Sequence of chain 1.A:
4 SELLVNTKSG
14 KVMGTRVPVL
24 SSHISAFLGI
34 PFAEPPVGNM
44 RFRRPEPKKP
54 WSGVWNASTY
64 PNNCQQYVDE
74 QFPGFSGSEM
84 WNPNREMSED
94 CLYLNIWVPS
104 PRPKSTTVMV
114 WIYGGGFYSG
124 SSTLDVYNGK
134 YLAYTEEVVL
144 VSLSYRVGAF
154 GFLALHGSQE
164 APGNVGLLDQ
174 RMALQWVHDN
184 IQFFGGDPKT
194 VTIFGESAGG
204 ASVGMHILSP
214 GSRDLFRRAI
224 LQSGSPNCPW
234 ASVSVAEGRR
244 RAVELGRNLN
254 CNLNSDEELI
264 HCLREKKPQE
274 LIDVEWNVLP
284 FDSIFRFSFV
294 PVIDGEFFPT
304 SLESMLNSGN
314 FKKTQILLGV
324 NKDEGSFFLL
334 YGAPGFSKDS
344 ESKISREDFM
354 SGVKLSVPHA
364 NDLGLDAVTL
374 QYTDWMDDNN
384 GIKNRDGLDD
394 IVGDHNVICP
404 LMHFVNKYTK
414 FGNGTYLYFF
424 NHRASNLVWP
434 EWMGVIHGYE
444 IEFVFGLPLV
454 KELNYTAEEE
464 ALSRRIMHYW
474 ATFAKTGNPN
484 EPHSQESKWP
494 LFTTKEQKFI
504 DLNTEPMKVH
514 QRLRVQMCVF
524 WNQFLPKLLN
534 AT

Binding-site contacts:
Ligand atom P01 contacts residue SER200 of chain 1.A at 1.6 Å.
Ligand atom P01 contacts residue GLY119 of chain 1.A at 3.8 Å.
Ligand atom N03 contacts residue PHE331 of chain 1.A at 4.2 Å.
Ligand atom C04 contacts residue PHE290 of chain 1.A at 3.4 Å (hydrophobic).
Ligand atom C04 contacts residue SER200 of chain 1.A at 3.3 Å.
Ligand atom P01 contacts residue HIS440 of chain 1.A at 3.8 Å.
Ligand atom N03 contacts residue PHE290 of chain 1.A at 4.1 Å.
Ligand atom C07 contacts residue GLY118 of chain 1.A at 3.6 Å.
Ligand atom C05 contacts residue TRP233 of chain 1.A at 4.0 Å (hydrophobic).
Ligand atom O06 contacts residue PG41 of chain 1.J at 3.5 Å (h-bond).
Ligand atom C04 contacts residue GLY119 of chain 1.A at 3.5 Å.
Ligand atom N03 contacts residue GLY119 of chain 1.A at 4.2 Å.
Ligand atom O02 contacts residue GLY117 of chain 1.A at 3.6 Å.
Ligand atom P01 contacts residue GLY118 of chain 1.A at 4.0 Å.
Ligand atom O02 contacts residue ALA201 of chain 1.A at 3.0 Å (h-bond).
Ligand atom O02 contacts residue GLY119 of chain 1.A at 2.6 Å (h-bond).
Ligand atom C07 contacts residue PG41 of chain 1.J at 3.1 Å.
Ligand atom O02 contacts residue SER200 of chain 1.A at 2.6 Å (h-bond).
Ligand atom C04 contacts residue TRP233 of chain 1.A at 3.2 Å (hydrophobic).
Ligand atom C07 contacts residue SER200 of chain 1.A at 3.9 Å.
Ligand atom C05 contacts residue SER200 of chain 1.A at 2.5 Å.
Ligand atom N03 contacts residue TRP233 of chain 1.A at 4.3 Å.
Ligand atom C04 contacts residue ALA201 of chain 1.A at 4.1 Å (hydrophobic).
Ligand atom C05 contacts residue PHE331 of chain 1.A at 3.8 Å (hydrophobic).
Ligand atom O02 contacts residue GLY118 of chain 1.A at 2.7 Å (h-bond).
Ligand atom C08 contacts residue PHE331 of chain 1.A at 4.1 Å (hydrophobic).
Ligand atom P01 contacts residue ALA201 of chain 1.A at 3.5 Å.
Ligand atom O06 contacts residue SER200 of chain 1.A at 2.6 Å (h-bond).
Ligand atom C07 contacts residue GLY119 of chain 1.A at 3.9 Å.
Ligand atom C08 contacts residue PG41 of chain 1.J at 3.5 Å.
Ligand atom C04 contacts residue PHE288 of chain 1.A at 4.2 Å (hydrophobic).
Ligand atom N03 contacts residue ALA201 of chain 1.A at 4.2 Å.
Ligand atom C05 contacts residue HIS440 of chain 1.A at 4.0 Å.
Ligand atom N03 contacts residue PHE288 of chain 1.A at 4.2 Å.
Ligand atom O06 contacts residue GLY118 of chain 1.A at 4.2 Å.
Ligand atom N03 contacts residue SER200 of chain 1.A at 2.4 Å (h-bond).
Ligand atom C08 contacts residue HIS440 of chain 1.A at 4.0 Å.
Ligand atom O06 contacts residue HIS440 of chain 1.A at 2.8 Å (h-bond).
Ligand atom C07 contacts residue HIS440 of chain 1.A at 3.7 Å.
Ligand atom C05 contacts residue PHE288 of chain 1.A at 3.3 Å (hydrophobic).

A protein and the small-molecule ligand that binds it are described below.
Small molecule (SMILES): CCOP(=O)(O)N(C)C